Binding-site contacts:
Ligand atom O2 contacts residue GLU141 of chain 1.K at 4.0 Å.
Ligand atom C4 contacts residue TYR88 of chain 1.K at 2.9 Å (hydrophobic).
Ligand atom C4 contacts residue LEU27 of chain 1.K at 3.9 Å (hydrophobic).
Ligand atom C11 contacts residue ILE120 of chain 1.K at 4.1 Å (hydrophobic).
Ligand atom C3 contacts residue VAL107 of chain 1.K at 3.6 Å (hydrophobic).
Ligand atom C6 contacts residue ILE120 of chain 1.K at 4.1 Å (hydrophobic).
Ligand atom C6 contacts residue TYR105 of chain 1.K at 4.0 Å (hydrophobic).
Ligand atom O2 contacts residue ALA144 of chain 1.K at 3.8 Å.
Ligand atom C7 contacts residue ALA144 of chain 1.K at 3.6 Å (hydrophobic).
Ligand atom C1 contacts residue ILE120 of chain 1.K at 4.1 Å (hydrophobic).
Ligand atom C4 contacts residue VAL107 of chain 1.K at 3.6 Å (hydrophobic).
Ligand atom C3 contacts residue LEU27 of chain 1.K at 3.6 Å (hydrophobic).
Ligand atom C3 contacts residue ARG31 of chain 1.K at 4.2 Å.
Ligand atom C5 contacts residue ARG31 of chain 1.K at 3.9 Å.
Ligand atom O2 contacts residue TYR145 of chain 1.K at 3.5 Å.
Ligand atom C12 contacts residue TYR148 of chain 1.K at 3.3 Å (hydrophobic).
Ligand atom C11 contacts residue TYR148 of chain 1.K at 4.1 Å (hydrophobic).
Ligand atom C2 contacts residue VAL107 of chain 1.K at 4.0 Å (hydrophobic).
Ligand atom C14 contacts residue LEU109 of chain 1.K at 4.0 Å (hydrophobic).
Ligand atom C13 contacts residue TYR148 of chain 1.K at 3.4 Å (hydrophobic).
Ligand atom C6 contacts residue ARG31 of chain 1.K at 3.9 Å.
Ligand atom C3 contacts residue VAL28 of chain 1.K at 4.0 Å (hydrophobic).
Ligand atom C14 contacts residue LEU23 of chain 1.K at 3.9 Å (hydrophobic).
Ligand atom C13 contacts residue LEU23 of chain 1.K at 4.2 Å (hydrophobic).
Ligand atom N contacts residue ILE120 of chain 1.K at 4.1 Å.
Ligand atom C6 contacts residue TYR88 of chain 1.K at 3.1 Å (hydrophobic).
Ligand atom C2 contacts residue LEU27 of chain 1.K at 4.2 Å (hydrophobic).
Ligand atom C3 contacts residue TYR88 of chain 1.K at 4.0 Å (hydrophobic).
Ligand atom C16 contacts residue VAL107 of chain 1.K at 4.0 Å (hydrophobic).
Ligand atom O1 contacts residue TYR148 of chain 1.K at 3.0 Å.
Ligand atom O1 contacts residue ALA144 of chain 1.K at 4.1 Å.
Ligand atom C5 contacts residue TYR88 of chain 1.K at 3.4 Å (hydrophobic).
Ligand atom C7 contacts residue TYR105 of chain 1.K at 4.1 Å (hydrophobic).
Ligand atom C16 contacts residue LEU109 of chain 1.K at 3.9 Å (hydrophobic).
Ligand atom C8 contacts residue ALA144 of chain 1.K at 3.4 Å (hydrophobic).
Ligand atom O3 contacts residue ILE120 of chain 1.K at 3.2 Å.
Ligand atom C15 contacts residue LEU109 of chain 1.K at 3.1 Å (hydrophobic).
Ligand atom C5 contacts residue ILE120 of chain 1.K at 4.1 Å (hydrophobic).
Ligand atom C4 contacts residue ARG31 of chain 1.K at 3.7 Å.
Ligand atom C10 contacts residue ILE120 of chain 1.K at 4.1 Å (hydrophobic).

A small-molecule ligand and the protein it binds are described below.
Small molecule (SMILES): O=S(=O)(O)c1cccc2cccc(Nc3ccccc3)c12

Sequence of chain 1.K:
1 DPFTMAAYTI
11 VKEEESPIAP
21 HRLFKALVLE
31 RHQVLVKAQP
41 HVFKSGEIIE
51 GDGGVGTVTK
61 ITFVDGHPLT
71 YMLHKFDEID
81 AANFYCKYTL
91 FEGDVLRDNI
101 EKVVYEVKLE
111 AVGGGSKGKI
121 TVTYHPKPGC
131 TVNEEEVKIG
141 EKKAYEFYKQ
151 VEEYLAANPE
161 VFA